This protein binds this small molecule.
Small molecule (SMILES): Cc1cc(CCCOc2c(C)cc(-c3nnn(C)n3)cc2C)on1

Sequence of chain 22.A:
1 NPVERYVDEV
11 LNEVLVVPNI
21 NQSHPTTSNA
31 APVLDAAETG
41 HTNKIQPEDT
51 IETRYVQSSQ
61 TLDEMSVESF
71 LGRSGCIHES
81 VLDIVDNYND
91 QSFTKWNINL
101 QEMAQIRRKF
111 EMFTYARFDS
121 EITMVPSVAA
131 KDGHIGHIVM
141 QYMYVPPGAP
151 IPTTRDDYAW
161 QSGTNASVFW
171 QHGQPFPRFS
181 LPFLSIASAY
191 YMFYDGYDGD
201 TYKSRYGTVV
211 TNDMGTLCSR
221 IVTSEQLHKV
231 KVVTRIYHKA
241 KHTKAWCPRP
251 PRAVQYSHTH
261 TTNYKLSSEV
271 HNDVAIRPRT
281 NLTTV

Binding-site contacts:
Ligand atom CM4 contacts residue VAL168 of chain 22.A at 3.9 Å (hydrophobic).
Ligand atom N5A contacts residue MET124 of chain 22.A at 3.9 Å.
Ligand atom C1C contacts residue MET214 of chain 22.A at 3.2 Å (hydrophobic).
Ligand atom C2A contacts residue PHE179 of chain 22.A at 3.5 Å (hydrophobic).
Ligand atom N4A contacts residue TYR144 of chain 22.A at 3.7 Å.
Ligand atom C2A contacts residue LEU217 of chain 22.A at 4.0 Å (hydrophobic).
Ligand atom O1B contacts residue ILE98 of chain 22.A at 3.2 Å.
Ligand atom C2B contacts residue ILE122 of chain 22.A at 4.0 Å (hydrophobic).
Ligand atom C4 contacts residue LEU100 of chain 22.A at 3.9 Å (hydrophobic).
Ligand atom N1A contacts residue LEU217 of chain 22.A at 3.3 Å.
Ligand atom CM2 contacts residue ILE77 of chain 22.A at 3.8 Å (hydrophobic).
Ligand atom N2 contacts residue LEU100 of chain 22.A at 3.8 Å.
Ligand atom C1B contacts residue ILE98 of chain 22.A at 3.7 Å (hydrophobic).
Ligand atom CM3 contacts residue TYR190 of chain 22.A at 3.6 Å (hydrophobic).
Ligand atom N1A contacts residue PHE179 of chain 22.A at 3.3 Å.
Ligand atom CM2 contacts residue ILE122 of chain 22.A at 3.8 Å (hydrophobic).
Ligand atom CM6 contacts residue TYR144 of chain 22.A at 3.7 Å (hydrophobic).
Ligand atom CM4 contacts residue TYR144 of chain 22.A at 3.8 Å (hydrophobic).
Ligand atom N2 contacts residue MET214 of chain 22.A at 3.8 Å.
Ligand atom C4 contacts residue TYR190 of chain 22.A at 3.7 Å (hydrophobic).
Ligand atom O1 contacts residue MET214 of chain 22.A at 3.2 Å.
Ligand atom N5A contacts residue PHE179 of chain 22.A at 3.3 Å.
Ligand atom CM6 contacts residue LEU181 of chain 22.A at 3.8 Å (hydrophobic).
Ligand atom CM6 contacts residue LEU184 of chain 22.A at 3.7 Å (hydrophobic).
Ligand atom C1B contacts residue LEU181 of chain 22.A at 4.0 Å (hydrophobic).
Ligand atom N1A contacts residue MET124 of chain 22.A at 3.6 Å.
Ligand atom O1 contacts residue LEU100 of chain 22.A at 3.7 Å.
Ligand atom CM4 contacts residue TYR142 of chain 22.A at 3.7 Å (hydrophobic).
Ligand atom C6B contacts residue LEU181 of chain 22.A at 3.5 Å (hydrophobic).
Ligand atom C5 contacts residue MET214 of chain 22.A at 3.4 Å (hydrophobic).
Ligand atom N3A contacts residue TYR144 of chain 22.A at 3.2 Å.
Ligand atom N4A contacts residue PHE179 of chain 22.A at 3.5 Å.
Ligand atom N3A contacts residue PHE179 of chain 22.A at 3.7 Å.
Ligand atom C4 contacts residue MET214 of chain 22.A at 3.7 Å (hydrophobic).
Ligand atom C3 contacts residue LEU100 of chain 22.A at 3.8 Å (hydrophobic).
Ligand atom C5B contacts residue LEU181 of chain 22.A at 3.6 Å (hydrophobic).
Ligand atom CM4 contacts residue ALA166 of chain 22.A at 3.1 Å (hydrophobic).
Ligand atom C5B contacts residue TYR144 of chain 22.A at 3.8 Å (hydrophobic).
Ligand atom C6B contacts residue ILE98 of chain 22.A at 3.8 Å (hydrophobic).
Ligand atom N5A contacts residue LEU217 of chain 22.A at 3.6 Å.